Sequence of chain 1.B:
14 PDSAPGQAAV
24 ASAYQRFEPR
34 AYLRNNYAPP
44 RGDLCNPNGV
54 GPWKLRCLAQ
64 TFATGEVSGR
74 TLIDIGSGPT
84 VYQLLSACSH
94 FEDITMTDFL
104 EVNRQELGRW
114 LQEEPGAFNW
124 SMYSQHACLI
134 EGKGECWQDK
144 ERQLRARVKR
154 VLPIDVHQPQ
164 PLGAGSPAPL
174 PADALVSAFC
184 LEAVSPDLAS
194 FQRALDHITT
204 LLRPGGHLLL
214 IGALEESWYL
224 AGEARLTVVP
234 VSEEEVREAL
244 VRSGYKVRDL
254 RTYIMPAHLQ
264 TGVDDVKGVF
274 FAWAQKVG

Binding-site contacts:
Ligand atom FAE contacts residue MET258 of chain 1.B at 3.1 Å.
Ligand atom FAD contacts residue ARG44 of chain 1.B at 4.0 Å.
Ligand atom NAA contacts residue TYR222 of chain 1.B at 3.6 Å.
Ligand atom CAH contacts residue ASN39 of chain 1.B at 4.0 Å.
Ligand atom CAJ contacts residue TYR35 of chain 1.B at 4.1 Å (hydrophobic).
Ligand atom CAG contacts residue TYR35 of chain 1.B at 3.4 Å (hydrophobic).
Ligand atom CAH contacts residue PHE182 of chain 1.B at 3.8 Å (hydrophobic).
Ligand atom FAE contacts residue ARG44 of chain 1.B at 2.7 Å.
Ligand atom CAJ contacts residue GLU219 of chain 1.B at 3.8 Å.
Ligand atom CAF contacts residue TYR40 of chain 1.B at 3.7 Å (hydrophobic).
Ligand atom CAM contacts residue GLU219 of chain 1.B at 3.4 Å.
Ligand atom CAK contacts residue ASN39 of chain 1.B at 4.0 Å.
Ligand atom FAC contacts residue MET258 of chain 1.B at 3.0 Å.
Ligand atom CAI contacts residue ARG44 of chain 1.B at 4.1 Å.
Ligand atom CAG contacts residue PHE182 of chain 1.B at 3.8 Å (hydrophobic).
Ligand atom OAB contacts residue TYR222 of chain 1.B at 3.4 Å.
Ligand atom CAF contacts residue PHE182 of chain 1.B at 3.5 Å (hydrophobic).
Ligand atom NAA contacts residue PHE182 of chain 1.B at 3.6 Å.
Ligand atom CAL contacts residue ASN39 of chain 1.B at 4.1 Å.
Ligand atom FAE contacts residue ASP267 of chain 1.B at 3.9 Å.
Ligand atom FAE contacts residue VAL269 of chain 1.B at 3.7 Å.
Ligand atom CAF contacts residue ASN39 of chain 1.B at 3.9 Å.
Ligand atom CAJ contacts residue TYR222 of chain 1.B at 3.6 Å (hydrophobic).
Ligand atom CAM contacts residue ASP267 of chain 1.B at 4.1 Å.
Ligand atom FAC contacts residue VAL53 of chain 1.B at 4.2 Å.
Ligand atom CAN contacts residue ARG44 of chain 1.B at 3.8 Å.
Ligand atom NAA contacts residue ALA186 of chain 1.B at 4.1 Å.
Ligand atom FAC contacts residue VAL272 of chain 1.B at 3.1 Å.
Ligand atom CAI contacts residue ASP267 of chain 1.B at 3.8 Å.
Ligand atom CAL contacts residue PHE182 of chain 1.B at 4.1 Å (hydrophobic).
Ligand atom CAL contacts residue ARG44 of chain 1.B at 4.0 Å.
Ligand atom OAB contacts residue GLU219 of chain 1.B at 3.3 Å (salt-bridge).
Ligand atom NAA contacts residue GLU219 of chain 1.B at 3.6 Å.
Ligand atom OAB contacts residue ASP267 of chain 1.B at 3.0 Å (salt-bridge).
Ligand atom CAN contacts residue MET258 of chain 1.B at 3.5 Å (hydrophobic).
Ligand atom FAD contacts residue VAL53 of chain 1.B at 3.6 Å.
Ligand atom FAD contacts residue MET258 of chain 1.B at 3.8 Å.
Ligand atom CAF contacts residue TYR35 of chain 1.B at 3.8 Å (hydrophobic).
Ligand atom CAG contacts residue ASN39 of chain 1.B at 3.9 Å.
Ligand atom CAI contacts residue ASN39 of chain 1.B at 4.0 Å.

The small molecule below binds the protein below.
Small molecule (SMILES): NC[C@H](O)c1cccc(C(F)(F)F)c1